Sequence of chain 1.B:
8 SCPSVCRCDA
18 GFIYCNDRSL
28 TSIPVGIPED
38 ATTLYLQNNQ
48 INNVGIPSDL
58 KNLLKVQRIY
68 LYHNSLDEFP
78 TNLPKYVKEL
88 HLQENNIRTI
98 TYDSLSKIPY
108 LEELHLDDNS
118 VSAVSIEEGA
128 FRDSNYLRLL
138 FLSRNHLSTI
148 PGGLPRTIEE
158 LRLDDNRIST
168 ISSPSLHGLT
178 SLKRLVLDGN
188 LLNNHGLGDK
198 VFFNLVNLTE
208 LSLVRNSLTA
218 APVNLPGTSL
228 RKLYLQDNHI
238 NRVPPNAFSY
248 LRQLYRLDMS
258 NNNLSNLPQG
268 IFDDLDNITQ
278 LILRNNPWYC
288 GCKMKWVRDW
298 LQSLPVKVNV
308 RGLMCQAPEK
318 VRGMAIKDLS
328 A

This protein binds this small molecule.
Small molecule (SMILES): CC(=O)N[C@@H]1[C@@H](O)[C@H](O)[C@@H](CO)O[C@H]1O

Binding-site contacts:
Ligand atom C4 contacts residue ASN204 of chain 1.B at 4.2 Å.
Ligand atom O7 contacts residue ASN204 of chain 1.B at 4.1 Å.
Ligand atom C6 contacts residue SER178 of chain 1.B at 3.8 Å.
Ligand atom O6 contacts residue SER178 of chain 1.B at 3.7 Å.
Ligand atom C7 contacts residue LYS180 of chain 1.B at 3.6 Å.
Ligand atom O5 contacts residue ASN204 of chain 1.B at 2.3 Å (h-bond).
Ligand atom C8 contacts residue LYS180 of chain 1.B at 3.8 Å.
Ligand atom C5 contacts residue ASN204 of chain 1.B at 3.6 Å.
Ligand atom C1 contacts residue ASN204 of chain 1.B at 1.4 Å.
Ligand atom C2 contacts residue ASN204 of chain 1.B at 2.4 Å.
Ligand atom N2 contacts residue ASN204 of chain 1.B at 3.0 Å (h-bond).
Ligand atom O7 contacts residue LYS180 of chain 1.B at 2.8 Å (salt-bridge).
Ligand atom C3 contacts residue ASN204 of chain 1.B at 3.8 Å.
Ligand atom C7 contacts residue ASN204 of chain 1.B at 3.8 Å.